A protein and the small-molecule ligand that binds it are described below.
Small molecule (SMILES): Nc1cc(Oc2ccc(Nc3ncccc3C(=O)Nc3ccc(F)cc3F)cc2F)ccn1

Binding-site contacts:
Ligand atom O5 contacts residue PHE177 of chain 1.A at 3.4 Å.
Ligand atom C16 contacts residue GLU81 of chain 1.A at 3.6 Å.
Ligand atom C2 contacts residue MET165 of chain 1.A at 3.7 Å (hydrophobic).
Ligand atom O21 contacts residue ASP176 of chain 1.A at 2.6 Å (salt-bridge).
Ligand atom O21 contacts residue ALA175 of chain 1.A at 3.3 Å.
Ligand atom C9 contacts residue LEU111 of chain 1.A at 3.4 Å (hydrophobic).
Ligand atom C16 contacts residue MET85 of chain 1.A at 3.4 Å (hydrophobic).
Ligand atom C6 contacts residue PHE177 of chain 1.A at 3.5 Å (hydrophobic).
Ligand atom N33 contacts residue TYR113 of chain 1.A at 3.5 Å.
Ligand atom C31 contacts residue ALA62 of chain 1.A at 3.5 Å (hydrophobic).
Ligand atom N19 contacts residue LYS64 of chain 1.A at 3.4 Å.
Ligand atom C15 contacts residue ASP176 of chain 1.A at 3.3 Å.
Ligand atom N33 contacts residue MET114 of chain 1.A at 3.1 Å (h-bond).
Ligand atom C25 contacts residue PHE88 of chain 1.A at 3.6 Å (hydrophobic).
Ligand atom C18 contacts residue LYS64 of chain 1.A at 3.6 Å.
Ligand atom F29 contacts residue HIS156 of chain 1.A at 3.3 Å.
Ligand atom C28 contacts residue ASP176 of chain 1.A at 3.4 Å.
Ligand atom C30 contacts residue MET114 of chain 1.A at 3.4 Å (hydrophobic).
Ligand atom C25 contacts residue VAL174 of chain 1.A at 3.3 Å (hydrophobic).
Ligand atom N13 contacts residue ASP176 of chain 1.A at 2.9 Å (salt-bridge).
Ligand atom N13 contacts residue LEU111 of chain 1.A at 3.6 Å.
Ligand atom C4 contacts residue MET165 of chain 1.A at 3.5 Å (hydrophobic).
Ligand atom N22 contacts residue MET85 of chain 1.A at 3.7 Å.
Ligand atom F12 contacts residue VAL46 of chain 1.A at 3.2 Å.
Ligand atom N33 contacts residue ILE38 of chain 1.A at 3.4 Å.
Ligand atom C14 contacts residue ASP176 of chain 1.A at 3.2 Å.
Ligand atom C11 contacts residue LEU111 of chain 1.A at 3.6 Å (hydrophobic).
Ligand atom C30 contacts residue ALA62 of chain 1.A at 3.6 Å (hydrophobic).
Ligand atom C20 contacts residue ASP176 of chain 1.A at 3.2 Å.
Ligand atom C7 contacts residue PHE177 of chain 1.A at 3.5 Å (hydrophobic).
Ligand atom C25 contacts residue ALA175 of chain 1.A at 3.7 Å (hydrophobic).
Ligand atom C3 contacts residue ILE38 of chain 1.A at 3.7 Å (hydrophobic).
Ligand atom N1 contacts residue MET114 of chain 1.A at 2.9 Å (h-bond).
Ligand atom C3 contacts residue MET165 of chain 1.A at 3.5 Å (hydrophobic).
Ligand atom C30 contacts residue PRO112 of chain 1.A at 3.4 Å (hydrophobic).
Ligand atom F29 contacts residue LEU149 of chain 1.A at 3.1 Å.
Ligand atom C10 contacts residue LEU111 of chain 1.A at 3.0 Å (hydrophobic).
Ligand atom F29 contacts residue VAL174 of chain 1.A at 3.6 Å.
Ligand atom C15 contacts residue MET85 of chain 1.A at 3.6 Å (hydrophobic).
Ligand atom F32 contacts residue ASP176 of chain 1.A at 2.9 Å.

Sequence of chain 1.A:
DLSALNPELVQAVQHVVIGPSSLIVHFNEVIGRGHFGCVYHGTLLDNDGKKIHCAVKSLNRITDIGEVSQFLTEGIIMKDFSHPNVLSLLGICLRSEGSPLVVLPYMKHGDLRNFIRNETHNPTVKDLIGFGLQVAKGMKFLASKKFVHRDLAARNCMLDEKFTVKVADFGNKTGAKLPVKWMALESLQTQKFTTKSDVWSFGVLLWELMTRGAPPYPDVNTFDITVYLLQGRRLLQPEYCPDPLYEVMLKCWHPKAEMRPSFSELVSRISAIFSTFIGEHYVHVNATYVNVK